Sequence of chain 1.D:
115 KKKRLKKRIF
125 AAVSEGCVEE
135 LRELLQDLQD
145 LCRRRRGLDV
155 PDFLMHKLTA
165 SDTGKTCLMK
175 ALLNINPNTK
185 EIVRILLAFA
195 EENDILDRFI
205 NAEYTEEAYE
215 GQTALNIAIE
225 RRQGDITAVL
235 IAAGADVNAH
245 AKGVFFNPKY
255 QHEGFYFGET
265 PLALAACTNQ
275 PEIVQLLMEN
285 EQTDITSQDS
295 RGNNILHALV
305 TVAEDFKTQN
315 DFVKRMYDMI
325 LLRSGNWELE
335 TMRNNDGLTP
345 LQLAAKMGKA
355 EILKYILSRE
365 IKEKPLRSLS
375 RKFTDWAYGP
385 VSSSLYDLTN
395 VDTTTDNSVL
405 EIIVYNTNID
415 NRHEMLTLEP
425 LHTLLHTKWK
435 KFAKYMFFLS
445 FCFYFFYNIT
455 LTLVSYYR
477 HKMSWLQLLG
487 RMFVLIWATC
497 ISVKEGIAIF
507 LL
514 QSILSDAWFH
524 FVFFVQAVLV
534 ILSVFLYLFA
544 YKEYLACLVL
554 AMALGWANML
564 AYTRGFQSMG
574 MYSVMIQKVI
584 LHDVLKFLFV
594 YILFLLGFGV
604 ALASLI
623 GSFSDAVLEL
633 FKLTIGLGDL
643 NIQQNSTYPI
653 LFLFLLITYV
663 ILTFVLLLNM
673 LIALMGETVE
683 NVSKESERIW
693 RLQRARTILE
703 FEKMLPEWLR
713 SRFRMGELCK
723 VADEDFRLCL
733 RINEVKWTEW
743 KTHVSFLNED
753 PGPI

Binding-site contacts:
Ligand atom C12 contacts residue LEU429 of chain 1.D at 3.8 Å (hydrophobic).
Ligand atom C09 contacts residue HIS426 of chain 1.D at 4.3 Å.
Ligand atom C14 contacts residue LEU420 of chain 1.D at 4.1 Å (hydrophobic).
Ligand atom C13 contacts residue HIS430 of chain 1.D at 3.3 Å.
Ligand atom C05 contacts residue HIS430 of chain 1.D at 3.7 Å.
Ligand atom C13 contacts residue HIS426 of chain 1.D at 4.4 Å.
Ligand atom C04 contacts residue HIS430 of chain 1.D at 4.4 Å.
Ligand atom C17 contacts residue HIS430 of chain 1.D at 3.7 Å.
Ligand atom C09 contacts residue HIS430 of chain 1.D at 3.4 Å.
Ligand atom C04 contacts residue HIS426 of chain 1.D at 4.1 Å.
Ligand atom C05 contacts residue HIS426 of chain 1.D at 3.4 Å.
Ligand atom C16 contacts residue HIS426 of chain 1.D at 3.8 Å.
Ligand atom C12 contacts residue ARG693 of chain 1.D at 3.5 Å.
Ligand atom O01 contacts residue HIS426 of chain 1.D at 2.9 Å (h-bond).
Ligand atom C16 contacts residue HIS430 of chain 1.D at 3.4 Å.
Ligand atom C11 contacts residue LEU429 of chain 1.D at 4.2 Å (hydrophobic).
Ligand atom O03 contacts residue THR421 of chain 1.D at 4.4 Å.
Ligand atom O03 contacts residue HIS426 of chain 1.D at 3.4 Å.
Ligand atom C14 contacts residue ARG693 of chain 1.D at 3.6 Å.
Ligand atom C06 contacts residue HIS426 of chain 1.D at 3.6 Å.
Ligand atom C11 contacts residue ARG696 of chain 1.D at 4.3 Å.
Ligand atom O02 contacts residue HIS430 of chain 1.D at 2.8 Å (h-bond).
Ligand atom C08 contacts residue HIS430 of chain 1.D at 4.0 Å.
Ligand atom O03 contacts residue ARG693 of chain 1.D at 2.8 Å (salt-bridge).
Ligand atom O01 contacts residue ARG693 of chain 1.D at 3.5 Å (salt-bridge).
Ligand atom C15 contacts residue LEU420 of chain 1.D at 4.2 Å (hydrophobic).
Ligand atom C07 contacts residue ARG693 of chain 1.D at 4.0 Å.
Ligand atom O03 contacts residue LEU420 of chain 1.D at 4.0 Å.
Ligand atom C06 contacts residue ARG693 of chain 1.D at 4.3 Å.
Ligand atom C15 contacts residue HIS426 of chain 1.D at 3.4 Å.
Ligand atom C07 contacts residue LEU429 of chain 1.D at 3.7 Å (hydrophobic).
Ligand atom C15 contacts residue ARG693 of chain 1.D at 3.2 Å.
Ligand atom C10 contacts residue LEU429 of chain 1.D at 3.7 Å (hydrophobic).
Ligand atom C18 contacts residue HIS430 of chain 1.D at 3.4 Å.
Ligand atom C18 contacts residue TRP433 of chain 1.D at 4.2 Å (hydrophobic).
Ligand atom C14 contacts residue LEU429 of chain 1.D at 4.4 Å (hydrophobic).

The small molecule below binds the protein below.
Small molecule (SMILES): COc1ccc2ccc(=O)oc2c1CC=C(C)C